The small molecule below binds the protein below.
Small molecule (SMILES): CC(=O)N[C@@H]1[C@@H](O)[C@H](O)[C@@H](CO)O[C@H]1O

Sequence of chain 1.A:
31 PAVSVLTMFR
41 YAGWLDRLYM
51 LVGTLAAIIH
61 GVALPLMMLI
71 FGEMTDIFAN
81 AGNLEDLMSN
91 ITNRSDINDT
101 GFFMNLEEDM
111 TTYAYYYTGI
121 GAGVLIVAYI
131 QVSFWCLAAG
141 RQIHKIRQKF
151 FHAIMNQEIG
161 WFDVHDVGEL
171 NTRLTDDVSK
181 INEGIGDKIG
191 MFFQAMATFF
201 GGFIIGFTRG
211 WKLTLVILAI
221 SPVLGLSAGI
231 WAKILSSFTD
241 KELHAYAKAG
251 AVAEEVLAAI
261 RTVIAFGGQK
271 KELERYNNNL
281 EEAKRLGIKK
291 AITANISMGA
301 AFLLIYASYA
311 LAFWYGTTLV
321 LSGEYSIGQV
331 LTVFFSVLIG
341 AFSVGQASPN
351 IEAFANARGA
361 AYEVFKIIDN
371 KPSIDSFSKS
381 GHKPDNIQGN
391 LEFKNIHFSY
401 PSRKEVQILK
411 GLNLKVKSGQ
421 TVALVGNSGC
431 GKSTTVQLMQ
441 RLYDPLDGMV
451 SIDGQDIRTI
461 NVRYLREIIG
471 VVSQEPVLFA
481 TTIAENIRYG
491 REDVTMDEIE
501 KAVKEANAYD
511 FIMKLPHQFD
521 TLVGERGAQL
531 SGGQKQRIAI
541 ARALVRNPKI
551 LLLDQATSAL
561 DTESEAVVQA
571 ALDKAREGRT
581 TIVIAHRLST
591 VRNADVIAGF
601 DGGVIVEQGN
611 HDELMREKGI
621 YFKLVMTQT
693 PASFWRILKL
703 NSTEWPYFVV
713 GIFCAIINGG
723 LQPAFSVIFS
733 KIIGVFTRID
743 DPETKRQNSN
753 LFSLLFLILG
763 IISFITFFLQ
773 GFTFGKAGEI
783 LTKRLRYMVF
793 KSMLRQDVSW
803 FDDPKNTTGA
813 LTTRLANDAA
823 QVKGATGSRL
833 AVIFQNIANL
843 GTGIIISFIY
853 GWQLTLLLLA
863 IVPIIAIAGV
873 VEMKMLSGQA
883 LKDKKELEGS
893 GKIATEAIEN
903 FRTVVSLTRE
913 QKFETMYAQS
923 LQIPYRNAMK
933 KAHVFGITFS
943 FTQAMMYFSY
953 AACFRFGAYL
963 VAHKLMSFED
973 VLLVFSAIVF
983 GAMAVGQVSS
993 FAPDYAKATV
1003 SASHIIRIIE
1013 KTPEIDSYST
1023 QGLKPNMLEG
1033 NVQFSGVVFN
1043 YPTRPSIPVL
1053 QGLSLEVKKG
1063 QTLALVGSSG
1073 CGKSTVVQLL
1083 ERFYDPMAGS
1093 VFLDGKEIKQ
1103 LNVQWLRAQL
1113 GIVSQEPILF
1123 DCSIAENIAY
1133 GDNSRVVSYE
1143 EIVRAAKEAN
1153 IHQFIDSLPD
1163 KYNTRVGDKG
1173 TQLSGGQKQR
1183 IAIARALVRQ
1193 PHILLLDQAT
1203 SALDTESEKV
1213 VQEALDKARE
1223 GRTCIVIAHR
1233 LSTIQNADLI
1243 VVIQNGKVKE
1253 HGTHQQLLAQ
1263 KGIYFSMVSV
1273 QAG

Binding-site contacts:
Ligand atom C8 contacts residue ARG94 of chain 1.A at 3.3 Å.
Ligand atom O7 contacts residue ASN93 of chain 1.A at 3.7 Å.
Ligand atom N2 contacts residue ASN93 of chain 1.A at 2.4 Å (h-bond).
Ligand atom O5 contacts residue ASN93 of chain 1.A at 2.8 Å (h-bond).
Ligand atom C1 contacts residue ASN93 of chain 1.A at 1.4 Å.
Ligand atom C3 contacts residue ASN93 of chain 1.A at 3.5 Å.
Ligand atom C7 contacts residue ASN93 of chain 1.A at 3.3 Å.
Ligand atom C8 contacts residue ASN93 of chain 1.A at 3.4 Å.
Ligand atom C7 contacts residue ARG94 of chain 1.A at 4.4 Å.
Ligand atom C2 contacts residue ASN93 of chain 1.A at 2.2 Å.
Ligand atom C5 contacts residue ASN93 of chain 1.A at 3.9 Å.
Ligand atom C4 contacts residue ASN93 of chain 1.A at 4.2 Å.
Ligand atom C8 contacts residue SER95 of chain 1.A at 4.0 Å.